The protein below binds the small molecule below.
Small molecule (SMILES): C[C@H](NC1=NC(=O)[C@](C)(C(C)(C)O)S1)c1ccc(F)cc1

Binding-site contacts:
Ligand atom O16 contacts residue ALA155 of chain 1.D at 2.6 Å (h-bond).
Ligand atom C11 contacts residue NDP1 of chain 1.K at 3.4 Å.
Ligand atom C19 contacts residue TYR166 of chain 1.D at 3.4 Å (hydrophobic).
Ligand atom N15 contacts residue SER153 of chain 1.D at 3.2 Å.
Ligand atom S12 contacts residue NDP1 of chain 1.K at 4.1 Å.
Ligand atom C10 contacts residue NDP1 of chain 1.K at 3.6 Å.
Ligand atom C21 contacts residue VAL163 of chain 1.D at 3.9 Å (hydrophobic).
Ligand atom C14 contacts residue ALA155 of chain 1.D at 3.8 Å (hydrophobic).
Ligand atom C19 contacts residue NDP1 of chain 1.K at 3.4 Å.
Ligand atom C17 contacts residue GLY199 of chain 1.D at 3.9 Å.
Ligand atom C4 contacts residue THR107 of chain 1.D at 3.4 Å.
Ligand atom N9 contacts residue NDP1 of chain 1.K at 3.2 Å.
Ligand atom C4 contacts residue VAL163 of chain 1.D at 3.8 Å (hydrophobic).
Ligand atom O20 contacts residue TYR160 of chain 1.D at 3.4 Å.
Ligand atom C17 contacts residue LEU200 of chain 1.D at 3.5 Å (hydrophobic).
Ligand atom C3 contacts residue TYR166 of chain 1.D at 3.5 Å (hydrophobic).
Ligand atom C19 contacts residue ILE104 of chain 1.D at 3.9 Å (hydrophobic).
Ligand atom C2 contacts residue TYR160 of chain 1.D at 3.3 Å (hydrophobic).
Ligand atom C6 contacts residue ALA209 of chain 1.D at 3.7 Å (hydrophobic).
Ligand atom F18 contacts residue THR107 of chain 1.D at 3.3 Å.
Ligand atom C11 contacts residue TYR166 of chain 1.D at 3.5 Å (hydrophobic).
Ligand atom C5 contacts residue LEU109 of chain 1.D at 4.0 Å (hydrophobic).
Ligand atom F18 contacts residue LEU109 of chain 1.D at 3.2 Å.
Ligand atom C21 contacts residue TYR160 of chain 1.D at 3.9 Å (hydrophobic).
Ligand atom F18 contacts residue SER108 of chain 1.D at 3.0 Å.
Ligand atom C6 contacts residue LEU109 of chain 1.D at 4.0 Å (hydrophobic).
Ligand atom C14 contacts residue LEU154 of chain 1.D at 4.0 Å (hydrophobic).
Ligand atom N15 contacts residue NDP1 of chain 1.K at 3.6 Å.
Ligand atom C1 contacts residue TYR160 of chain 1.D at 4.0 Å (hydrophobic).
Ligand atom C14 contacts residue SER153 of chain 1.D at 3.6 Å.
Ligand atom C4 contacts residue TYR166 of chain 1.D at 4.1 Å (hydrophobic).
Ligand atom N9 contacts residue TYR166 of chain 1.D at 2.7 Å (h-bond).
Ligand atom N15 contacts residue ALA155 of chain 1.D at 4.2 Å.
Ligand atom C5 contacts residue THR107 of chain 1.D at 3.7 Å.
Ligand atom C10 contacts residue TYR166 of chain 1.D at 3.7 Å (hydrophobic).
Ligand atom O16 contacts residue LEU154 of chain 1.D at 3.1 Å (h-bond).
Ligand atom C5 contacts residue VAL163 of chain 1.D at 4.2 Å (hydrophobic).
Ligand atom O16 contacts residue SER153 of chain 1.D at 3.4 Å.
Ligand atom N15 contacts residue TYR166 of chain 1.D at 3.3 Å.
Ligand atom F18 contacts residue VAL163 of chain 1.D at 4.1 Å.

Sequence of chain 1.D:
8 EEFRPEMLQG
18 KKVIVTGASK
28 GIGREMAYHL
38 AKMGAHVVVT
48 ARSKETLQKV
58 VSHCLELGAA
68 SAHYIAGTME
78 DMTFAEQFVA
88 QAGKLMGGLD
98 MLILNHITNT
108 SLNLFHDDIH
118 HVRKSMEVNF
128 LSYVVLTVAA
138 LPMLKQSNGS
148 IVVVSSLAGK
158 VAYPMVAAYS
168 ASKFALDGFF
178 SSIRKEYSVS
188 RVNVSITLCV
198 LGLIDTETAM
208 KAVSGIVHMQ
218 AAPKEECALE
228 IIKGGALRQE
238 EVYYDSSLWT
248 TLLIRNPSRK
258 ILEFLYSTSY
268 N